The small molecule below binds the protein below.
Small molecule (SMILES): Nc1nc2c(ncn2[C@@H]2O[C@@H]3CO[P](=O)(O)O[C@H]4[C@@H](O)[C@H](n5cnc6c5NC=NC6N)O[C@@H]4CO[P](=O)(O)O[C@H]4[C@@H](O)[C@H](n5cnc6c5NC=NC6N)O[C@@H]4CO[P](=O)(O)O[C@H]3[C@H]2O)c(=O)[nH]1

Binding-site contacts:
Ligand atom O4' contacts residue GLN220 of chain 1.A at 3.0 Å (h-bond).
Ligand atom O2' contacts residue GLU274 of chain 1.A at 2.6 Å (salt-bridge).
Ligand atom N7 contacts residue ASN278 of chain 1.A at 3.1 Å (h-bond).
Ligand atom C2' contacts residue GLU274 of chain 1.A at 3.3 Å.
Ligand atom OP1 contacts residue GLN268 of chain 1.A at 3.3 Å.
Ligand atom O6 contacts residue GLU26 of chain 1.A at 3.6 Å (salt-bridge).
Ligand atom C5' contacts residue GLN268 of chain 1.A at 3.4 Å.
Ligand atom C4' contacts residue GLN220 of chain 1.A at 3.5 Å.
Ligand atom N1 contacts residue EDO1 of chain 1.D at 2.8 Å (h-bond).
Ligand atom O2' contacts residue PRO24 of chain 1.A at 3.5 Å.
Ligand atom OP2 contacts residue GLY215 of chain 1.A at 3.3 Å.
Ligand atom N6 contacts residue EDO1 of chain 1.D at 3.5 Å (h-bond).
Ligand atom C4 contacts residue GLU274 of chain 1.A at 3.3 Å.
Ligand atom C2 contacts residue GLU274 of chain 1.A at 3.5 Å.
Ligand atom O2' contacts residue GLN268 of chain 1.A at 3.2 Å.
Ligand atom N3 contacts residue GLU274 of chain 1.A at 3.2 Å (salt-bridge).
Ligand atom C6 contacts residue ALA251 of chain 1.A at 3.6 Å (hydrophobic).
Ligand atom C6 contacts residue TYR22 of chain 1.A at 3.5 Å (hydrophobic).
Ligand atom OP2 contacts residue LEU217 of chain 1.A at 2.8 Å (h-bond).
Ligand atom C8 contacts residue GLN268 of chain 1.A at 3.1 Å.
Ligand atom OP2 contacts residue ALA216 of chain 1.A at 3.3 Å (h-bond).
Ligand atom N2 contacts residue GLU26 of chain 1.A at 3.2 Å (salt-bridge).
Ligand atom C8 contacts residue GLU274 of chain 1.A at 3.4 Å.
Ligand atom C5' contacts residue GLY218 of chain 1.A at 3.3 Å.
Ligand atom N1 contacts residue ALA251 of chain 1.A at 3.6 Å.
Ligand atom O6 contacts residue VAL27 of chain 1.A at 3.5 Å.
Ligand atom C6 contacts residue GLU26 of chain 1.A at 3.5 Å.
Ligand atom OP1 contacts residue GLN220 of chain 1.A at 2.8 Å (h-bond).
Ligand atom N1 contacts residue GLU26 of chain 1.A at 2.4 Å (salt-bridge).
Ligand atom C2' contacts residue GLN268 of chain 1.A at 3.6 Å.
Ligand atom N6 contacts residue TYR22 of chain 1.A at 3.5 Å.
Ligand atom N6 contacts residue ASN278 of chain 1.A at 2.8 Å (h-bond).
Ligand atom N7 contacts residue TYR22 of chain 1.A at 3.5 Å.
Ligand atom C6 contacts residue EDO1 of chain 1.D at 3.5 Å.
Ligand atom O2' contacts residue TYR22 of chain 1.A at 3.4 Å.
Ligand atom N9 contacts residue GLU274 of chain 1.A at 3.2 Å (salt-bridge).
Ligand atom C1' contacts residue GLU274 of chain 1.A at 3.6 Å.
Ligand atom C5 contacts residue GLU274 of chain 1.A at 3.5 Å.
Ligand atom N6 contacts residue GLU277 of chain 1.A at 3.0 Å (salt-bridge).
Ligand atom C2 contacts residue GLU26 of chain 1.A at 3.2 Å.

Sequence of chain 1.A:
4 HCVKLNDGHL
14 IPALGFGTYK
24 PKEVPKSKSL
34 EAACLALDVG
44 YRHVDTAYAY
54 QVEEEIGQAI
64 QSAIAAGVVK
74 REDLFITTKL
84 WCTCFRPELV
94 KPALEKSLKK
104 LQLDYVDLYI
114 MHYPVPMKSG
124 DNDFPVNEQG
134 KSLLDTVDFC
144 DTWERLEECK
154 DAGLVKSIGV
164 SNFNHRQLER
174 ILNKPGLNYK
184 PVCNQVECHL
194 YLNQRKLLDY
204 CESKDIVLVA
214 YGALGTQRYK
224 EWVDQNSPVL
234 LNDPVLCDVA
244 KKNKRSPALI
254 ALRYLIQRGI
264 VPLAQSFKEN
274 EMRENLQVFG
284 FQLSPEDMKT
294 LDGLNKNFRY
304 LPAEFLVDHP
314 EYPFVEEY